Binding-site contacts:
Ligand atom OAI contacts residue ARG83 of chain 1.A at 3.1 Å (salt-bridge).
Ligand atom CAJ contacts residue GLN112 of chain 1.A at 4.0 Å.
Ligand atom CAF contacts residue THR74 of chain 1.A at 3.8 Å.
Ligand atom CAF contacts residue ALA104 of chain 1.A at 4.2 Å (hydrophobic).
Ligand atom CAK contacts residue GLY73 of chain 1.A at 3.8 Å.
Ligand atom CAG contacts residue ARG83 of chain 1.A at 3.3 Å.
Ligand atom CAB contacts residue ALA104 of chain 1.A at 4.1 Å (hydrophobic).
Ligand atom CAK contacts residue ALA104 of chain 1.A at 4.0 Å (hydrophobic).
Ligand atom CAK contacts residue GLN112 of chain 1.A at 3.9 Å.
Ligand atom CAB contacts residue GLN112 of chain 1.A at 3.6 Å.
Ligand atom CAD contacts residue ASN103 of chain 1.A at 4.2 Å.
Ligand atom NAA contacts residue ARG83 of chain 1.A at 3.6 Å (salt-bridge).
Ligand atom CAJ contacts residue ARG83 of chain 1.A at 4.1 Å.
Ligand atom CAB contacts residue ASN103 of chain 1.A at 3.6 Å.
Ligand atom CAD contacts residue GLY73 of chain 1.A at 3.4 Å.
Ligand atom CAK contacts residue ARG83 of chain 1.A at 4.2 Å.
Ligand atom CAB contacts residue GLY73 of chain 1.A at 4.2 Å.
Ligand atom CAG contacts residue GLN112 of chain 1.A at 4.1 Å.
Ligand atom CAB contacts residue ALA102 of chain 1.A at 4.3 Å (hydrophobic).
Ligand atom CAF contacts residue GLY73 of chain 1.A at 3.6 Å.
Ligand atom CAC contacts residue GLN112 of chain 1.A at 3.8 Å.
Ligand atom CAG contacts residue GLY75 of chain 1.A at 4.3 Å.
Ligand atom CAE contacts residue THR74 of chain 1.A at 3.0 Å.
Ligand atom CAL contacts residue ARG83 of chain 1.A at 4.0 Å.
Ligand atom OAI contacts residue THR74 of chain 1.A at 3.0 Å (h-bond).
Ligand atom NAA contacts residue THR108 of chain 1.A at 2.9 Å (h-bond).
Ligand atom CAC contacts residue THR108 of chain 1.A at 4.2 Å.
Ligand atom CAL contacts residue ALA104 of chain 1.A at 4.1 Å (hydrophobic).
Ligand atom CAD contacts residue ALA104 of chain 1.A at 4.1 Å (hydrophobic).
Ligand atom NAH contacts residue THR74 of chain 1.A at 3.6 Å.
Ligand atom CAC contacts residue ALA102 of chain 1.A at 3.8 Å (hydrophobic).
Ligand atom CAJ contacts residue THR108 of chain 1.A at 3.6 Å.
Ligand atom CAE contacts residue ARG83 of chain 1.A at 4.1 Å.
Ligand atom CAL contacts residue GLY73 of chain 1.A at 3.8 Å.
Ligand atom CAL contacts residue THR74 of chain 1.A at 3.6 Å.
Ligand atom CAC contacts residue ALA104 of chain 1.A at 4.2 Å (hydrophobic).
Ligand atom CAD contacts residue GLN112 of chain 1.A at 3.6 Å.
Ligand atom NAA contacts residue ASN109 of chain 1.A at 4.0 Å.
Ligand atom CAC contacts residue ASN103 of chain 1.A at 3.5 Å.
Ligand atom NAA contacts residue GLY110 of chain 1.A at 3.4 Å (h-bond).

Sequence of chain 1.A:
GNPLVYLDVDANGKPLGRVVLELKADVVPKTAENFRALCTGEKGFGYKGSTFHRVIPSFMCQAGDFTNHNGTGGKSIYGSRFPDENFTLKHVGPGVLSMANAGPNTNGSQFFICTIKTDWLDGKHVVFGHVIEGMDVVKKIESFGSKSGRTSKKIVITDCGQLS

A small-molecule ligand and the protein it binds are described below.
Small molecule (SMILES): Nc1cccc(-c2cnco2)c1